Sequence of chain 2.B:
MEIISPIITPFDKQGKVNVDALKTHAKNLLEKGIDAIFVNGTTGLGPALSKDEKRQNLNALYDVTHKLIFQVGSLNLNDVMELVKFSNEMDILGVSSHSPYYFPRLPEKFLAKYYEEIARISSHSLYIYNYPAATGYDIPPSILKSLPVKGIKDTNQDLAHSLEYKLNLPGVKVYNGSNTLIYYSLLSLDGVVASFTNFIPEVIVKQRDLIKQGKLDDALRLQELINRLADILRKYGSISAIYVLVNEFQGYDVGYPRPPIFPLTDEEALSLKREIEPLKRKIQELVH

Binding-site contacts:
Ligand atom C contacts residue THR43 of chain 2.B at 3.9 Å.
Ligand atom CB contacts residue TYR129 of chain 2.B at 4.4 Å (hydrophobic).
Ligand atom O contacts residue LYS153 of chain 2.B at 3.4 Å (salt-bridge).
Ligand atom C contacts residue TYR129 of chain 2.B at 3.2 Å (hydrophobic).
Ligand atom CB contacts residue THR155 of chain 2.B at 4.4 Å.
Ligand atom O contacts residue THR43 of chain 2.B at 2.7 Å (h-bond).
Ligand atom OXT contacts residue LYS153 of chain 2.B at 2.4 Å (salt-bridge).
Ligand atom CB contacts residue VAL193 of chain 2.B at 3.5 Å (hydrophobic).
Ligand atom OXT contacts residue PHE38 of chain 2.B at 3.5 Å.
Ligand atom CB contacts residue PRO6 of chain 2.B at 4.0 Å (hydrophobic).
Ligand atom OXT contacts residue TYR129 of chain 2.B at 3.0 Å (h-bond).
Ligand atom CA contacts residue VAL193 of chain 2.B at 4.0 Å (hydrophobic).
Ligand atom OXT contacts residue THR43 of chain 2.B at 3.9 Å.
Ligand atom O contacts residue TYR129 of chain 2.B at 3.9 Å.
Ligand atom OXT contacts residue THR42 of chain 2.B at 2.7 Å (h-bond).
Ligand atom O contacts residue GLY41 of chain 2.B at 4.5 Å.
Ligand atom CB contacts residue GLY177 of chain 2.B at 3.6 Å.
Ligand atom C contacts residue LYS153 of chain 2.B at 2.1 Å.
Ligand atom C contacts residue THR42 of chain 2.B at 3.6 Å.
Ligand atom OXT contacts residue GLY41 of chain 2.B at 3.3 Å.
Ligand atom CA contacts residue PRO6 of chain 2.B at 3.8 Å (hydrophobic).
Ligand atom OXT contacts residue PRO6 of chain 2.B at 3.8 Å.
Ligand atom C contacts residue PRO6 of chain 2.B at 3.5 Å (hydrophobic).
Ligand atom CB contacts residue LYS153 of chain 2.B at 2.6 Å.
Ligand atom O contacts residue THR42 of chain 2.B at 3.5 Å.
Ligand atom O contacts residue PRO6 of chain 2.B at 3.7 Å.
Ligand atom CA contacts residue TYR129 of chain 2.B at 3.5 Å (hydrophobic).
Ligand atom C contacts residue GLY41 of chain 2.B at 4.4 Å.
Ligand atom CA contacts residue LYS153 of chain 2.B at 1.3 Å.

This small molecule binds to this protein.
Small molecule (SMILES): CC(=O)C(=O)O